Sequence of chain 20.Q:
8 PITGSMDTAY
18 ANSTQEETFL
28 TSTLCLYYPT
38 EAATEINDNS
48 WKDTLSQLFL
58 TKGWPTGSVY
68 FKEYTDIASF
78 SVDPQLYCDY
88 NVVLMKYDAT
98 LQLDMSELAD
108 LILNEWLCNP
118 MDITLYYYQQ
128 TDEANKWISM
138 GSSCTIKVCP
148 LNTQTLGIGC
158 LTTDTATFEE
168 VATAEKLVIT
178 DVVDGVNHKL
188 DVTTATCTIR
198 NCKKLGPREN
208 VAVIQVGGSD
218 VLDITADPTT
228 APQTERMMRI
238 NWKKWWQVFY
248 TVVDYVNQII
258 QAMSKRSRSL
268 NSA

A protein and the small-molecule ligand that binds it are described below.
Small molecule (SMILES): CC(=O)N[C@H]1[C@H](O[C@H]2[C@H](O)[C@@H](NC(C)=O)CO[C@@H]2CO)O[C@H](CO)[C@@H](O)[C@@H]1O

Binding-site contacts:
Ligand atom C8 contacts residue TYR17 of chain 20.Q at 4.3 Å (hydrophobic).
Ligand atom C5 contacts residue ASN19 of chain 20.Q at 3.3 Å.
Ligand atom C4 contacts residue ASN19 of chain 20.Q at 4.5 Å.
Ligand atom C1 contacts residue ASN19 of chain 20.Q at 1.9 Å.
Ligand atom C3 contacts residue ASN19 of chain 20.Q at 4.4 Å.
Ligand atom C2 contacts residue ASN19 of chain 20.Q at 3.4 Å.
Ligand atom N2 contacts residue ASN19 of chain 20.Q at 4.1 Å.
Ligand atom C6 contacts residue ASN19 of chain 20.Q at 4.0 Å.
Ligand atom O6 contacts residue ASN19 of chain 20.Q at 4.3 Å.
Ligand atom O5 contacts residue ASN19 of chain 20.Q at 2.1 Å (h-bond).